Sequence of chain 1.A:
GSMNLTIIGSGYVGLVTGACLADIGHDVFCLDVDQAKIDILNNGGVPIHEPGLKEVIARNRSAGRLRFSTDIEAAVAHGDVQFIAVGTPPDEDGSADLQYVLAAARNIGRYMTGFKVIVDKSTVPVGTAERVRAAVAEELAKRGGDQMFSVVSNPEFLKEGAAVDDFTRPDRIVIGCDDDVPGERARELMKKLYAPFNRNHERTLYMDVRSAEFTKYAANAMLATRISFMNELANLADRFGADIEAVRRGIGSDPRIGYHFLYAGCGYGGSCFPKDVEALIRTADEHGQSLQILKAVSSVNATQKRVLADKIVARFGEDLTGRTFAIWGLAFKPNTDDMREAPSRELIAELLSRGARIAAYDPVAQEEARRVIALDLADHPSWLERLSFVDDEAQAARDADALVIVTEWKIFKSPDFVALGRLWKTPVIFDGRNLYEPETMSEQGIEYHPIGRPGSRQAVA

A small-molecule ligand and the protein it binds are described below.
Small molecule (SMILES): O=C(O)[C@H]1O[C@H](O[P](=O)(O)O[P](=O)(O)OC[C@H]2O[C@@H](n3ccc(=O)[nH]c3=O)[C@H](O)[C@@H]2O)[C@H](O)[C@@H](O)[C@@H]1O

Sequence of chain 1.B:
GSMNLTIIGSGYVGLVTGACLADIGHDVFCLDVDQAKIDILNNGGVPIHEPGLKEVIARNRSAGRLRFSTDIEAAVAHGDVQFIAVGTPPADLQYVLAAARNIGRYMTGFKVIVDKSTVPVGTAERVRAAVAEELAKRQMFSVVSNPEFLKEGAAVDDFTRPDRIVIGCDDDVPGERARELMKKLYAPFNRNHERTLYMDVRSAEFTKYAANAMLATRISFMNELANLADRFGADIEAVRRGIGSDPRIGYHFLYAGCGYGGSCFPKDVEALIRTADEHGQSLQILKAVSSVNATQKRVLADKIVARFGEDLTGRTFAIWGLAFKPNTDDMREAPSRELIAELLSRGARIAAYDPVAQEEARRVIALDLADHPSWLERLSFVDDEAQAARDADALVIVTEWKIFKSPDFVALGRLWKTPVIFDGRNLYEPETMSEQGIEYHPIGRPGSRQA

Binding-site contacts:
Ligand atom C5' contacts residue LEU164 of chain 1.B at 3.3 Å (hydrophobic).
Ligand atom O2' contacts residue ARG262 of chain 1.A at 2.9 Å (salt-bridge).
Ligand atom O3D contacts residue PHE338 of chain 1.B at 2.9 Å (h-bond).
Ligand atom O'P contacts residue CYS278 of chain 1.B at 3.3 Å (h-bond).
Ligand atom C3D contacts residue PHE338 of chain 1.B at 3.6 Å (hydrophobic).
Ligand atom C6' contacts residue GLU162 of chain 1.B at 3.3 Å.
Ligand atom O4 contacts residue TYR269 of chain 1.B at 3.0 Å (h-bond).
Ligand atom O'Q contacts residue ASN226 of chain 1.B at 2.8 Å (h-bond).
Ligand atom O4 contacts residue LEU268 of chain 1.B at 3.5 Å (h-bond).
Ligand atom O3D contacts residue GLY275 of chain 1.B at 2.9 Å (h-bond).
Ligand atom O1A contacts residue PHE279 of chain 1.B at 3.4 Å.
Ligand atom O'Q contacts residue CYS278 of chain 1.B at 3.5 Å.
Ligand atom O'P contacts residue TYR18 of chain 1.B at 2.8 Å (h-bond).
Ligand atom O3' contacts residue ARG262 of chain 1.A at 2.9 Å (salt-bridge).
Ligand atom N1 contacts residue ILE233 of chain 1.B at 3.6 Å.
Ligand atom O2D contacts residue ARG439 of chain 1.B at 3.6 Å.
Ligand atom O4D contacts residue TYR274 of chain 1.B at 3.3 Å.
Ligand atom C4D contacts residue TYR274 of chain 1.B at 3.6 Å (hydrophobic).
Ligand atom O1B contacts residue GLU166 of chain 1.B at 3.5 Å (salt-bridge).
Ligand atom O4 contacts residue PHE267 of chain 1.B at 3.2 Å.
Ligand atom O4' contacts residue LEU164 of chain 1.B at 2.7 Å (h-bond).
Ligand atom O1A contacts residue PHE267 of chain 1.B at 3.2 Å.
Ligand atom O2 contacts residue ARG439 of chain 1.B at 3.2 Å (salt-bridge).
Ligand atom C1' contacts residue PHE279 of chain 1.B at 3.5 Å (hydrophobic).
Ligand atom O'P contacts residue LEU164 of chain 1.B at 3.3 Å (h-bond).
Ligand atom O4D contacts residue ILE233 of chain 1.B at 3.6 Å.
Ligand atom O3A contacts residue LYS339 of chain 1.B at 3.3 Å (salt-bridge).
Ligand atom O'Q contacts residue LYS222 of chain 1.B at 2.9 Å (salt-bridge).
Ligand atom N3 contacts residue TYR269 of chain 1.B at 3.0 Å (h-bond).
Ligand atom O'P contacts residue GLU162 of chain 1.B at 2.6 Å (salt-bridge).
Ligand atom C4' contacts residue LEU164 of chain 1.B at 3.4 Å (hydrophobic).
Ligand atom C6' contacts residue CYS278 of chain 1.B at 3.3 Å (hydrophobic).
Ligand atom C4' contacts residue LYS222 of chain 1.B at 3.4 Å.
Ligand atom O'Q contacts residue GLU162 of chain 1.B at 3.4 Å (salt-bridge).
Ligand atom O4' contacts residue PHE163 of chain 1.B at 3.3 Å.
Ligand atom O1B contacts residue LYS339 of chain 1.B at 2.9 Å (salt-bridge).
Ligand atom O5' contacts residue CYS278 of chain 1.B at 3.4 Å.
Ligand atom O3D contacts residue TYR274 of chain 1.B at 3.6 Å.
Ligand atom O4' contacts residue LYS222 of chain 1.B at 3.0 Å (salt-bridge).
Ligand atom C6' contacts residue LYS222 of chain 1.B at 3.5 Å.